The protein below binds the small molecule below.
Small molecule (SMILES): CC(=O)N[C@H]1[C@H](O[C@H]2[C@H](O)[C@@H](NC(C)=O)CO[C@@H]2CO)O[C@H](CO)[C@@H](O)[C@@H]1O

Sequence of chain 1.A:
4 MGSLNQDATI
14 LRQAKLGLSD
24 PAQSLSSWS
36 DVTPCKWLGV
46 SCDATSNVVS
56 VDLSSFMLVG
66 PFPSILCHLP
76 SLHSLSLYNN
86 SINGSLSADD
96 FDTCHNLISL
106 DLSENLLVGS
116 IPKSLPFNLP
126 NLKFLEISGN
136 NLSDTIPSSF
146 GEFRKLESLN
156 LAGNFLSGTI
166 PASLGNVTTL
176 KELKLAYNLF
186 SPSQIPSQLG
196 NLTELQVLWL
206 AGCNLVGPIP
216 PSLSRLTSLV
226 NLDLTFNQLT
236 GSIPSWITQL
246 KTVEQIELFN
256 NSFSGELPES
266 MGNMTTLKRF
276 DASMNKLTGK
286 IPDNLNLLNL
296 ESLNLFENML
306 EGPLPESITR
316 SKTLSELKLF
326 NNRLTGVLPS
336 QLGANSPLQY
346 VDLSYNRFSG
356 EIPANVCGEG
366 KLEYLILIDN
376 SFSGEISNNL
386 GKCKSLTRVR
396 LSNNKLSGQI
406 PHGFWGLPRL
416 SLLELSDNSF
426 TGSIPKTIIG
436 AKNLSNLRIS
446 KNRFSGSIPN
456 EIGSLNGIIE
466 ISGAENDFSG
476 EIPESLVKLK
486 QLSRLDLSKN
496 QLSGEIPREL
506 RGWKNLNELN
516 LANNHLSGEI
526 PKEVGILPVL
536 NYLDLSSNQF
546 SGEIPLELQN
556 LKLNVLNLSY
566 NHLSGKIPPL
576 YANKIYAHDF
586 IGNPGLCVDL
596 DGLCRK

Binding-site contacts:
Ligand atom C6 contacts residue MET62 of chain 1.A at 3.7 Å (hydrophobic).
Ligand atom C2 contacts residue SER60 of chain 1.A at 3.9 Å.
Ligand atom C2 contacts residue ASN84 of chain 1.A at 2.4 Å.
Ligand atom C3 contacts residue ASN84 of chain 1.A at 3.8 Å.
Ligand atom C8 contacts residue MET62 of chain 1.A at 4.1 Å (hydrophobic).
Ligand atom C7 contacts residue ASN84 of chain 1.A at 3.3 Å.
Ligand atom O7 contacts residue ASN84 of chain 1.A at 3.5 Å (h-bond).
Ligand atom C1 contacts residue ASN84 of chain 1.A at 1.4 Å.
Ligand atom C5 contacts residue ASN84 of chain 1.A at 3.6 Å.
Ligand atom C8 contacts residue ASN84 of chain 1.A at 4.5 Å.
Ligand atom C4 contacts residue ASN84 of chain 1.A at 4.2 Å.
Ligand atom C8 contacts residue TYR83 of chain 1.A at 3.7 Å (hydrophobic).
Ligand atom O6 contacts residue SER60 of chain 1.A at 2.9 Å (h-bond).
Ligand atom C7 contacts residue TYR83 of chain 1.A at 4.1 Å (hydrophobic).
Ligand atom O7 contacts residue SER60 of chain 1.A at 4.1 Å.
Ligand atom O7 contacts residue TYR83 of chain 1.A at 3.8 Å.
Ligand atom O5 contacts residue ASN84 of chain 1.A at 2.3 Å (h-bond).
Ligand atom N2 contacts residue ASN84 of chain 1.A at 2.9 Å (h-bond).
Ligand atom C6 contacts residue SER60 of chain 1.A at 3.7 Å.
Ligand atom O5 contacts residue SER60 of chain 1.A at 3.5 Å.
Ligand atom O6 contacts residue MET62 of chain 1.A at 3.9 Å.
Ligand atom C1 contacts residue SER60 of chain 1.A at 3.6 Å.